Binding-site contacts:
Ligand atom C6 contacts residue DT4 of chain 1.F at 3.2 Å.
Ligand atom OP1 contacts residue THR21 of chain 1.B at 2.9 Å (h-bond).
Ligand atom C2 contacts residue DG7 of chain 1.F at 3.4 Å.
Ligand atom N1 contacts residue DC1 of chain 1.F at 2.8 Å (h-bond).
Ligand atom OP1 contacts residue ARG35 of chain 1.B at 2.9 Å (salt-bridge).
Ligand atom OP2 contacts residue TRP54 of chain 1.B at 3.4 Å.
Ligand atom O6 contacts residue DC1 of chain 1.F at 2.7 Å (h-bond).
Ligand atom O3' contacts residue SER17 of chain 1.B at 3.3 Å (h-bond).
Ligand atom N6 contacts residue DT5 of chain 1.F at 2.5 Å (h-bond).
Ligand atom N2 contacts residue DG2 of chain 1.F at 3.3 Å.
Ligand atom OP1 contacts residue SER20 of chain 1.B at 3.4 Å.
Ligand atom N4 contacts residue DG6 of chain 1.F at 2.9 Å (h-bond).
Ligand atom O2 contacts residue DG7 of chain 1.F at 2.9 Å (h-bond).
Ligand atom O6 contacts residue DC3 of chain 1.F at 2.8 Å (h-bond).
Ligand atom N4 contacts residue DC1 of chain 1.F at 3.4 Å (h-bond).
Ligand atom N4 contacts residue DG7 of chain 1.F at 3.0 Å (h-bond).
Ligand atom N2 contacts residue DC1 of chain 1.F at 2.7 Å (h-bond).
Ligand atom N1 contacts residue DT5 of chain 1.F at 2.7 Å (h-bond).
Ligand atom N3 contacts residue DG8 of chain 1.F at 2.6 Å (h-bond).
Ligand atom N1 contacts residue DT4 of chain 1.F at 2.7 Å (h-bond).
Ligand atom N4 contacts residue DG2 of chain 1.F at 2.9 Å (h-bond).
Ligand atom C2 contacts residue DG8 of chain 1.F at 3.2 Å.
Ligand atom O6 contacts residue DG2 of chain 1.F at 2.9 Å (h-bond).
Ligand atom N4 contacts residue DT5 of chain 1.F at 3.4 Å (h-bond).
Ligand atom N2 contacts residue DC3 of chain 1.F at 2.6 Å (h-bond).
Ligand atom N4 contacts residue DG8 of chain 1.F at 2.9 Å (h-bond).
Ligand atom N6 contacts residue DT4 of chain 1.F at 2.9 Å (h-bond).
Ligand atom O2 contacts residue DG6 of chain 1.F at 3.1 Å (h-bond).
Ligand atom N3 contacts residue DG7 of chain 1.F at 2.9 Å (h-bond).
Ligand atom C2 contacts residue DG6 of chain 1.F at 3.2 Å.
Ligand atom O2 contacts residue DG2 of chain 1.F at 2.9 Å (h-bond).
Ligand atom N3 contacts residue DG2 of chain 1.F at 2.9 Å (h-bond).
Ligand atom OP1 contacts residue SER17 of chain 1.B at 3.0 Å (h-bond).
Ligand atom P contacts residue ARG35 of chain 1.B at 3.4 Å.
Ligand atom N1 contacts residue DC3 of chain 1.F at 2.7 Å (h-bond).
Ligand atom OP2 contacts residue ARG35 of chain 1.B at 2.9 Å (salt-bridge).
Ligand atom O2 contacts residue DG8 of chain 1.F at 2.4 Å (h-bond).
Ligand atom C6 contacts residue DT5 of chain 1.F at 3.4 Å.
Ligand atom N1 contacts residue LEU48 of chain 1.B at 3.4 Å.
Ligand atom N3 contacts residue DG6 of chain 1.F at 3.0 Å (h-bond).

The protein below binds the small molecule below.
Small molecule (SMILES): Nc1ccn([C@H]2C[C@H](O[P](=O)(O)OC[C@H]3O[C@@H](n4cnc5c(=O)nc(N)[nH]c54)C[C@@H]3O)[C@@H](CO[P](=O)(O)O[C@H]3C[C@H](n4cnc5c(=O)nc(N)[nH]c54)O[C@@H]3CO[P](=O)(O)O[C@H]3C[C@H](n4cnc5c(N)ncnc54)O[C@@H]3CO[P](=O)(O)O[C@H]3C[C@H](n4cnc5c(N)ncnc54)O[C@@H]3CO[P](=O)(O)O[C@H]3C[C@H](n4ccc(N)nc4=O)O[C@@H]3CO[P](=O)(O)O[C@H]3C[C@H](n4ccc(N)nc4=O)O[C@@H]3CO[P](=O)(O)O[C@H]3C[C@H](n4ccc(N)nc4=O)O[C@@H]3CO)O2)c(=O)n1

Sequence of chain 1.B:
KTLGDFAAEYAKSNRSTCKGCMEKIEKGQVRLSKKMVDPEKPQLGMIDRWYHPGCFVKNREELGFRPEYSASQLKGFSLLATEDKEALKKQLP